Sequence of chain 2.A:
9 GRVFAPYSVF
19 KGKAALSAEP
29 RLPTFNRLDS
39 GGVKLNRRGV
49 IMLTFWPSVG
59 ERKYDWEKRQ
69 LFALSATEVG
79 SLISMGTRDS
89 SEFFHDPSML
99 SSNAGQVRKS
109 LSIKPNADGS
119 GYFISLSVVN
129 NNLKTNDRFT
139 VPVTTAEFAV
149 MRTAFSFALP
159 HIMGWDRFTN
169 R

Sequence of chain 3.A:
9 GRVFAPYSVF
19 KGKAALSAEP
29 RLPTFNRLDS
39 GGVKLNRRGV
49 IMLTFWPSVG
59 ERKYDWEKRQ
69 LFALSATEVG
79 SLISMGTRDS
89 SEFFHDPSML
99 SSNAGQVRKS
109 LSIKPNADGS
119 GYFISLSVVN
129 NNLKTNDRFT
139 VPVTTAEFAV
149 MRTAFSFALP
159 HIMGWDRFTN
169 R

This protein binds this small molecule.
Small molecule (SMILES): Nc1ncnc2c1ncn2[C@H]1C[C@H](O[P](=O)(O)OC[C@H]2O[C@@H](n3cnc4c(N)ncnc43)C[C@@H]2O[P](=O)(O)OC[C@H]2O[C@@H](n3cnc4c(N)ncnc43)C[C@@H]2O[P](=O)(O)OC[C@H]2O[C@@H](n3cnc4c(N)ncnc43)C[C@@H]2O[P](=O)(O)OC[C@H]2O[C@@H](n3cnc4c(N)ncnc43)C[C@@H]2O[P](=O)(O)OC[C@H]2O[C@@H](n3cnc4c(N)ncnc43)C[C@@H]2O[P](=O)(O)OC[C@H]2O[C@@H](n3cnc4c(N)ncnc43)C[C@@H]2O[P](=O)(O)OC[C@H]2O[C@@H](n3cnc4c(N)ncnc43)C[C@@H]2O[P](=O)(O)OC[C@H]2O[C@@H](n3cnc4c(N)ncnc43)C[C@@H]2O)[C@@H](COP(=O)=O)O1

Binding-site contacts:
Ligand atom OP1 contacts residue ALA71 of chain 3.A at 2.8 Å (h-bond).
Ligand atom C5' contacts residue TRP64 of chain 2.A at 3.1 Å (hydrophobic).
Ligand atom C6 contacts residue PHE92 of chain 3.A at 3.3 Å (hydrophobic).
Ligand atom C4' contacts residue TYR62 of chain 2.A at 3.6 Å (hydrophobic).
Ligand atom C2 contacts residue PHE18 of chain 2.A at 3.5 Å (hydrophobic).
Ligand atom O4' contacts residue TRP64 of chain 2.A at 3.4 Å (h-bond).
Ligand atom C2 contacts residue LEU36 of chain 3.A at 3.6 Å (hydrophobic).
Ligand atom OP1 contacts residue PHE70 of chain 3.A at 3.5 Å.
Ligand atom OP1 contacts residue HIS93 of chain 3.A at 2.7 Å (h-bond).
Ligand atom C5' contacts residue LEU69 of chain 3.A at 3.5 Å (hydrophobic).
Ligand atom C2 contacts residue PHE92 of chain 3.A at 3.3 Å (hydrophobic).
Ligand atom N7 contacts residue TRP64 of chain 2.A at 3.5 Å.
Ligand atom C8 contacts residue TRP64 of chain 2.A at 3.0 Å (hydrophobic).
Ligand atom N3 contacts residue MET97 of chain 3.A at 3.6 Å.
Ligand atom N3 contacts residue ASP94 of chain 3.A at 3.1 Å (salt-bridge).
Ligand atom O5' contacts residue HIS93 of chain 3.A at 3.5 Å (h-bond).
Ligand atom C1' contacts residue ASP94 of chain 3.A at 3.2 Å.
Ligand atom N1 contacts residue PHE18 of chain 2.A at 3.4 Å.
Ligand atom OP2 contacts residue LYS61 of chain 2.A at 3.6 Å.
Ligand atom C4 contacts residue PHE18 of chain 2.A at 3.6 Å (hydrophobic).
Ligand atom N7 contacts residue HIS93 of chain 3.A at 3.6 Å (h-bond).
Ligand atom N1 contacts residue PHE92 of chain 3.A at 2.9 Å (h-bond).
Ligand atom C5 contacts residue PHE18 of chain 2.A at 3.5 Å (hydrophobic).
Ligand atom O4' contacts residue LEU98 of chain 3.A at 3.6 Å.
Ligand atom C8 contacts residue PHE12 of chain 2.A at 2.9 Å (hydrophobic).
Ligand atom N7 contacts residue ARG45 of chain 3.A at 3.2 Å (salt-bridge).
Ligand atom O3' contacts residue ALA71 of chain 3.A at 3.4 Å.
Ligand atom O4' contacts residue TRP54 of chain 2.A at 3.5 Å (h-bond).
Ligand atom N7 contacts residue PHE12 of chain 2.A at 2.8 Å.
Ligand atom OP1 contacts residue TYR62 of chain 2.A at 2.7 Å (h-bond).
Ligand atom O4' contacts residue ASP94 of chain 3.A at 3.1 Å (salt-bridge).
Ligand atom C4' contacts residue TRP64 of chain 2.A at 3.2 Å (hydrophobic).
Ligand atom C5' contacts residue LEU98 of chain 3.A at 3.6 Å (hydrophobic).
Ligand atom N6 contacts residue SER16 of chain 2.A at 2.9 Å (h-bond).
Ligand atom N7 contacts residue PHE18 of chain 2.A at 3.5 Å.
Ligand atom N6 contacts residue PHE12 of chain 2.A at 3.6 Å.
Ligand atom C1' contacts residue LEU98 of chain 3.A at 3.5 Å (hydrophobic).
Ligand atom OP1 contacts residue LYS61 of chain 2.A at 3.2 Å.
Ligand atom OP1 contacts residue LYS107 of chain 3.A at 2.7 Å (salt-bridge).
Ligand atom OP2 contacts residue LYS107 of chain 3.A at 2.8 Å (salt-bridge).